A protein and the small-molecule ligand that binds it are described below.
Small molecule (SMILES): N[C@@H](CS)C(=O)O

Sequence of chain 1.A:
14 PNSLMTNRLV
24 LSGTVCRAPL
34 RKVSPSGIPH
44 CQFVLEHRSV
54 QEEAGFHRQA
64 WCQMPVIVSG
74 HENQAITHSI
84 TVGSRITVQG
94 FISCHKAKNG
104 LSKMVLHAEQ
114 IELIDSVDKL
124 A

Binding-site contacts:
Ligand atom CB contacts residue CYS44 of chain 1.A at 3.0 Å (hydrophobic).
Ligand atom OXT contacts residue THR80 of chain 1.A at 4.0 Å.
Ligand atom C contacts residue HIS81 of chain 1.A at 3.8 Å.
Ligand atom N contacts residue PRO32 of chain 1.A at 3.2 Å (h-bond).
Ligand atom SG contacts residue LEU33 of chain 1.A at 3.7 Å.
Ligand atom CA contacts residue PRO32 of chain 1.A at 4.2 Å (hydrophobic).
Ligand atom SG contacts residue CYS44 of chain 1.A at 2.0 Å (h-bond).
Ligand atom O contacts residue ARG34 of chain 1.A at 2.8 Å (salt-bridge).
Ligand atom SG contacts residue PRO32 of chain 1.A at 3.5 Å (h-bond).
Ligand atom SG contacts residue GLN45 of chain 1.A at 4.3 Å.
Ligand atom OXT contacts residue HIS81 of chain 1.A at 4.0 Å.
Ligand atom SG contacts residue ARG34 of chain 1.A at 3.8 Å.
Ligand atom C contacts residue THR80 of chain 1.A at 4.2 Å.
Ligand atom C contacts residue ARG34 of chain 1.A at 3.9 Å.
Ligand atom CB contacts residue PRO32 of chain 1.A at 4.4 Å (hydrophobic).
Ligand atom CB contacts residue ARG34 of chain 1.A at 3.7 Å.
Ligand atom CB contacts residue THR80 of chain 1.A at 3.4 Å.
Ligand atom CA contacts residue CYS44 of chain 1.A at 4.4 Å (hydrophobic).
Ligand atom CA contacts residue THR80 of chain 1.A at 4.5 Å.
Ligand atom CA contacts residue ARG34 of chain 1.A at 4.2 Å.
Ligand atom O contacts residue HIS81 of chain 1.A at 3.0 Å (h-bond).
Ligand atom O contacts residue THR80 of chain 1.A at 4.0 Å.